A small-molecule ligand and the protein it binds are described below.
Small molecule (SMILES): CC(=O)N[C@@H]1[C@@H](O)[C@H](O)[C@@H](CO)O[C@H]1O

Binding-site contacts:
Ligand atom O6 contacts residue SER284 of chain 24.K at 2.9 Å (h-bond).
Ligand atom O6 contacts residue ASN318 of chain 24.K at 3.0 Å (h-bond).
Ligand atom C6 contacts residue ASN318 of chain 24.K at 3.2 Å.
Ligand atom O4 contacts residue ASN318 of chain 24.K at 4.5 Å.
Ligand atom C6 contacts residue SER284 of chain 24.K at 3.4 Å.

Sequence of chain 24.K:
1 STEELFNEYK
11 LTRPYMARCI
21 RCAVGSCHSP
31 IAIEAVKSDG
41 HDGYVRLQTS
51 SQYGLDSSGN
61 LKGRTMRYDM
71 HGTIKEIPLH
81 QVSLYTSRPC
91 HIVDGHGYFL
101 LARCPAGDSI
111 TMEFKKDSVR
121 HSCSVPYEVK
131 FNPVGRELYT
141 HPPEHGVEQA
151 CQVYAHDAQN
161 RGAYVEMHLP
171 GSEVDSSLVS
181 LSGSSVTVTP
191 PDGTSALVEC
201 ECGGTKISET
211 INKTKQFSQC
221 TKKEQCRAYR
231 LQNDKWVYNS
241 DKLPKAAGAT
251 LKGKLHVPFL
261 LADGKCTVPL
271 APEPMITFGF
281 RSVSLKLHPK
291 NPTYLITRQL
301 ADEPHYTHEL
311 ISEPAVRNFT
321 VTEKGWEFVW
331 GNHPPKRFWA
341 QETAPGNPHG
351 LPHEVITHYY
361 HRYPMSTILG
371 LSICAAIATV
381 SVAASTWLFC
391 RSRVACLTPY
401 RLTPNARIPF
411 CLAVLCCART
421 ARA